Sequence of chain 52.A:
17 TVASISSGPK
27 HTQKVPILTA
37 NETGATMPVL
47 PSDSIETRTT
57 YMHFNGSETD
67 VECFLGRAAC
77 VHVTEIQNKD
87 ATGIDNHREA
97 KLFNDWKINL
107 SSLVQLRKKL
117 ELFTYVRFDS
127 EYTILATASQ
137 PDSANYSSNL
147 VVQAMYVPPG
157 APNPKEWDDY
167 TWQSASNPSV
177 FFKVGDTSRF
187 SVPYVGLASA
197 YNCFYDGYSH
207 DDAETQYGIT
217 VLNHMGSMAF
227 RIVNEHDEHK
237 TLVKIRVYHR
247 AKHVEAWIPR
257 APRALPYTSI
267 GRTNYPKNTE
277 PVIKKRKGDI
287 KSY

Sequence of chain 52.C:
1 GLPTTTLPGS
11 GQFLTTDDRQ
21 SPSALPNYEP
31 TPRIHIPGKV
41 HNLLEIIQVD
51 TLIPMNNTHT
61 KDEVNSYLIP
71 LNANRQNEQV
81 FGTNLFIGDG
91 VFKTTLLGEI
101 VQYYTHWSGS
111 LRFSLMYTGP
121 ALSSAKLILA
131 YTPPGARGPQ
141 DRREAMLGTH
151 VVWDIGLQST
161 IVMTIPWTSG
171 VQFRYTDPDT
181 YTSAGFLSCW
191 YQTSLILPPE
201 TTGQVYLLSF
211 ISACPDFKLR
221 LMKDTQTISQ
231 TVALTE

Sequence of chain 53.C:
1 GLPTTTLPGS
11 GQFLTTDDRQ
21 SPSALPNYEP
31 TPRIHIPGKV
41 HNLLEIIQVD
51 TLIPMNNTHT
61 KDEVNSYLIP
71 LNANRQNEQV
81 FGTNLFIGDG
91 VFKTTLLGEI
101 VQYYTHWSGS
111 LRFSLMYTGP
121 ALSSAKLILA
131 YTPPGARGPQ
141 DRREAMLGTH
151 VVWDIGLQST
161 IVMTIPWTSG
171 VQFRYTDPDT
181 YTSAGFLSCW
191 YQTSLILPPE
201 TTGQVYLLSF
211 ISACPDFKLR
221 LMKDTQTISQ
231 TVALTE

Binding-site contacts:
Ligand atom N2 contacts residue ASN219 of chain 52.A at 3.6 Å.
Ligand atom C2A contacts residue PHE186 of chain 52.A at 3.2 Å (hydrophobic).
Ligand atom C1B contacts residue VAL188 of chain 52.A at 3.9 Å (hydrophobic).
Ligand atom C1C contacts residue TYR128 of chain 52.A at 3.7 Å (hydrophobic).
Ligand atom C4B contacts residue MET224 of chain 52.A at 3.8 Å (hydrophobic).
Ligand atom C5 contacts residue LEU106 of chain 52.A at 3.7 Å (hydrophobic).
Ligand atom C4B contacts residue PHE186 of chain 52.A at 3.4 Å (hydrophobic).
Ligand atom N3A contacts residue PRO174 of chain 52.A at 3.7 Å.
Ligand atom C5B contacts residue MET224 of chain 52.A at 3.5 Å (hydrophobic).
Ligand atom C5C contacts residue TYR152 of chain 52.A at 3.9 Å (hydrophobic).
Ligand atom C5C contacts residue VAL191 of chain 52.A at 3.9 Å (hydrophobic).
Ligand atom C4A contacts residue PRO174 of chain 52.A at 3.3 Å (hydrophobic).
Ligand atom C1C contacts residue LEU106 of chain 52.A at 3.5 Å (hydrophobic).
Ligand atom C3B contacts residue TYR152 of chain 52.A at 3.7 Å (hydrophobic).
Ligand atom C4 contacts residue LEU106 of chain 52.A at 3.6 Å (hydrophobic).
Ligand atom C2A contacts residue MET224 of chain 52.A at 3.4 Å (hydrophobic).
Ligand atom C2C contacts residue TYR197 of chain 52.A at 3.8 Å (hydrophobic).
Ligand atom CL1 contacts residue TYR128 of chain 52.A at 3.3 Å.
Ligand atom N3A contacts residue PHE186 of chain 52.A at 3.9 Å.
Ligand atom C4C contacts residue VAL188 of chain 52.A at 3.9 Å (hydrophobic).
Ligand atom C5B contacts residue PHE186 of chain 52.A at 3.5 Å (hydrophobic).
Ligand atom C2B contacts residue TYR152 of chain 52.A at 3.8 Å (hydrophobic).
Ligand atom C5A contacts residue PHE186 of chain 52.A at 3.4 Å (hydrophobic).
Ligand atom C6B contacts residue TYR128 of chain 52.A at 3.8 Å (hydrophobic).
Ligand atom C31 contacts residue TYR197 of chain 52.A at 3.9 Å (hydrophobic).
Ligand atom C3C contacts residue TYR128 of chain 52.A at 3.4 Å (hydrophobic).
Ligand atom CL1 contacts residue ILE104 of chain 52.A at 3.5 Å.
Ligand atom C4C contacts residue VAL191 of chain 52.A at 3.5 Å (hydrophobic).
Ligand atom C2B contacts residue VAL188 of chain 52.A at 3.7 Å (hydrophobic).
Ligand atom C5A contacts residue MET224 of chain 52.A at 3.5 Å (hydrophobic).
Ligand atom N3A contacts residue ALA24 of chain 52.C at 3.6 Å.
Ligand atom C5A contacts residue VAL176 of chain 52.A at 3.2 Å (hydrophobic).
Ligand atom O1 contacts residue MET221 of chain 52.A at 3.2 Å (h-bond).
Ligand atom C4B contacts residue TYR152 of chain 52.A at 3.8 Å (hydrophobic).
Ligand atom O1B contacts residue ILE104 of chain 52.A at 3.8 Å.
Ligand atom O1A contacts residue MET224 of chain 52.A at 2.8 Å.
Ligand atom O1A contacts residue PHE186 of chain 52.A at 2.8 Å.
Ligand atom C5C contacts residue VAL188 of chain 52.A at 3.9 Å (hydrophobic).
Ligand atom C5A contacts residue ALA150 of chain 52.A at 3.9 Å (hydrophobic).
Ligand atom C2C contacts residue TYR128 of chain 52.A at 3.8 Å (hydrophobic).

This protein binds this small molecule.
Small molecule (SMILES): Cc1cc(CCCCCOc2ccc(C3=NCCO3)cc2Cl)on1